Binding-site contacts:
Ligand atom N1 contacts residue MET273 of chain 1.A at 3.7 Å.
Ligand atom N4 contacts residue ASP277 of chain 1.A at 3.6 Å (salt-bridge).
Ligand atom C14 contacts residue LYS219 of chain 1.A at 3.2 Å.
Ligand atom O5 contacts residue LEU272 of chain 1.A at 3.5 Å.
Ligand atom C25 contacts residue GLY197 of chain 1.A at 3.5 Å.
Ligand atom C7 contacts residue LEU323 of chain 1.A at 3.4 Å (hydrophobic).
Ligand atom C9 contacts residue LEU323 of chain 1.A at 3.7 Å (hydrophobic).
Ligand atom N2 contacts residue VAL204 of chain 1.A at 3.5 Å.
Ligand atom C2 contacts residue ASN477 of chain 1.A at 3.7 Å.
Ligand atom C10 contacts residue LEU323 of chain 1.A at 3.5 Å (hydrophobic).
Ligand atom N3 contacts residue ILE196 of chain 1.A at 3.7 Å.
Ligand atom C9 contacts residue ASP271 of chain 1.A at 3.5 Å.
Ligand atom O4 contacts residue ILE196 of chain 1.A at 3.8 Å.
Ligand atom C15 contacts residue LYS219 of chain 1.A at 3.2 Å.
Ligand atom C28 contacts residue ASP277 of chain 1.A at 3.4 Å.
Ligand atom C13 contacts residue LEU270 of chain 1.A at 3.5 Å (hydrophobic).
Ligand atom N1 contacts residue ASP271 of chain 1.A at 2.6 Å (salt-bridge).
Ligand atom C15 contacts residue ASP334 of chain 1.A at 3.8 Å.
Ligand atom N1 contacts residue ALA217 of chain 1.A at 3.4 Å.
Ligand atom N1 contacts residue LEU323 of chain 1.A at 3.8 Å.
Ligand atom C4 contacts residue MET273 of chain 1.A at 3.0 Å (hydrophobic).
Ligand atom C1 contacts residue ILE196 of chain 1.A at 3.0 Å (hydrophobic).
Ligand atom C6 contacts residue ILE196 of chain 1.A at 3.7 Å (hydrophobic).
Ligand atom C27 contacts residue SER333 of chain 1.A at 3.5 Å.
Ligand atom O5 contacts residue MET273 of chain 1.A at 2.5 Å (h-bond).
Ligand atom C16 contacts residue VAL204 of chain 1.A at 3.7 Å (hydrophobic).
Ligand atom C3 contacts residue MET273 of chain 1.A at 3.4 Å (hydrophobic).
Ligand atom C8 contacts residue LEU323 of chain 1.A at 3.6 Å (hydrophobic).
Ligand atom O4 contacts residue GLY197 of chain 1.A at 3.0 Å.
Ligand atom C25 contacts residue ILE196 of chain 1.A at 3.2 Å (hydrophobic).
Ligand atom C5 contacts residue ILE196 of chain 1.A at 3.4 Å (hydrophobic).
Ligand atom C9 contacts residue ALA217 of chain 1.A at 3.8 Å (hydrophobic).
Ligand atom C8 contacts residue MET273 of chain 1.A at 3.4 Å (hydrophobic).
Ligand atom C4 contacts residue ILE196 of chain 1.A at 3.6 Å (hydrophobic).
Ligand atom C26 contacts residue VAL204 of chain 1.A at 3.3 Å (hydrophobic).
Ligand atom C8 contacts residue ASP271 of chain 1.A at 3.6 Å.
Ligand atom C17 contacts residue VAL204 of chain 1.A at 3.5 Å (hydrophobic).
Ligand atom C20 contacts residue ILE196 of chain 1.A at 3.5 Å (hydrophobic).
Ligand atom C2 contacts residue ALA478 of chain 1.A at 3.6 Å (hydrophobic).
Ligand atom C8 contacts residue ALA217 of chain 1.A at 3.7 Å (hydrophobic).

Sequence of chain 1.A:
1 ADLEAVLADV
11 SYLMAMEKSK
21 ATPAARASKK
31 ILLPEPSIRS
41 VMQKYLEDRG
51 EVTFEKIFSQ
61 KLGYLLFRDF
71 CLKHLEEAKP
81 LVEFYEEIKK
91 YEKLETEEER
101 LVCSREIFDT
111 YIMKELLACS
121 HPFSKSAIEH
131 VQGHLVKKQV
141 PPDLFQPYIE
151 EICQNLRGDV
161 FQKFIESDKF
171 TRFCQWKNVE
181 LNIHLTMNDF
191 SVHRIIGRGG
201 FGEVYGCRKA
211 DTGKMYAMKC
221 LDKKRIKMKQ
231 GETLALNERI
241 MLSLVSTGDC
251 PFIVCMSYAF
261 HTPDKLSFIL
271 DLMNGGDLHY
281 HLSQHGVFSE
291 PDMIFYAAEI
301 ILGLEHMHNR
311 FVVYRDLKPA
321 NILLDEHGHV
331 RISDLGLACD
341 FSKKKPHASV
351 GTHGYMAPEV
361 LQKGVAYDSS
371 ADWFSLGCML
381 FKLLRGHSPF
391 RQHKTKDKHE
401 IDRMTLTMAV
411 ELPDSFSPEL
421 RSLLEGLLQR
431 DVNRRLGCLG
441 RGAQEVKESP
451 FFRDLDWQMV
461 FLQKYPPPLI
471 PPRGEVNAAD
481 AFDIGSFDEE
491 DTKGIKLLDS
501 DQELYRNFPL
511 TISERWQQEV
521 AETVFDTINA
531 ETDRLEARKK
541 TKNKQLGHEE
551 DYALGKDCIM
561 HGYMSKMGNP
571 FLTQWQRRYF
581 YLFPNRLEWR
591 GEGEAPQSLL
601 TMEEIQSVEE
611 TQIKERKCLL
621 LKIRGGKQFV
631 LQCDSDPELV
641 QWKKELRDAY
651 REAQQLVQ

A small-molecule ligand and the protein it binds are described below.
Small molecule (SMILES): CN[C@@H]1C[C@H]2O[C@@](C)([C@@H]1OC)n1c3ccccc3c3c4c(c5c6ccccc6n2c5c31)C(=O)NC4